Binding-site contacts:
Ligand atom C8A contacts residue NAP1 of chain 1.I at 3.6 Å.
Ligand atom N1 contacts residue NAP1 of chain 1.I at 3.0 Å (h-bond).
Ligand atom N5 contacts residue NAP1 of chain 1.I at 3.3 Å.
Ligand atom N2 contacts residue NAP1 of chain 1.I at 3.3 Å (h-bond).
Ligand atom C8A contacts residue TYR194 of chain 1.A at 3.7 Å (hydrophobic).
Ligand atom C9 contacts residue LEU226 of chain 1.A at 3.7 Å (hydrophobic).
Ligand atom C2 contacts residue PHE113 of chain 1.A at 3.4 Å (hydrophobic).
Ligand atom C2 contacts residue NAP1 of chain 1.I at 3.4 Å.
Ligand atom C7 contacts residue TYR194 of chain 1.A at 3.8 Å (hydrophobic).
Ligand atom N8 contacts residue NAP1 of chain 1.I at 3.3 Å.
Ligand atom N5 contacts residue PHE113 of chain 1.A at 3.8 Å.
Ligand atom C6 contacts residue NAP1 of chain 1.I at 3.3 Å.
Ligand atom C9 contacts residue NAP1 of chain 1.I at 3.4 Å.
Ligand atom C9 contacts residue GLY225 of chain 1.A at 3.8 Å.
Ligand atom C8A contacts residue PHE113 of chain 1.A at 3.6 Å (hydrophobic).
Ligand atom N8 contacts residue TYR194 of chain 1.A at 2.9 Å (h-bond).
Ligand atom CAI contacts residue TYR191 of chain 1.A at 3.8 Å (hydrophobic).
Ligand atom OAA contacts residue MET233 of chain 1.A at 3.4 Å.
Ligand atom N2 contacts residue PHE113 of chain 1.A at 3.5 Å.
Ligand atom C2 contacts residue SER111 of chain 1.A at 3.8 Å.
Ligand atom C4 contacts residue PHE113 of chain 1.A at 3.7 Å (hydrophobic).
Ligand atom N8 contacts residue PHE113 of chain 1.A at 3.7 Å.
Ligand atom CAC contacts residue PHE113 of chain 1.A at 3.7 Å (hydrophobic).
Ligand atom C4A contacts residue PHE113 of chain 1.A at 3.7 Å (hydrophobic).
Ligand atom N3 contacts residue NAP1 of chain 1.I at 2.8 Å (h-bond).
Ligand atom N2 contacts residue SER111 of chain 1.A at 2.7 Å (h-bond).
Ligand atom N3 contacts residue PHE113 of chain 1.A at 3.8 Å.
Ligand atom C7 contacts residue NAP1 of chain 1.I at 3.0 Å.
Ligand atom C7 contacts residue PHE113 of chain 1.A at 3.9 Å (hydrophobic).
Ligand atom C4 contacts residue NAP1 of chain 1.I at 3.5 Å.
Ligand atom CAR contacts residue LEU188 of chain 1.A at 3.7 Å (hydrophobic).
Ligand atom N4 contacts residue ARG17 of chain 1.A at 3.4 Å (salt-bridge).
Ligand atom C4A contacts residue NAP1 of chain 1.I at 3.5 Å.
Ligand atom N1 contacts residue TYR194 of chain 1.A at 3.6 Å.
Ligand atom CAQ contacts residue PHE113 of chain 1.A at 3.8 Å (hydrophobic).
Ligand atom N10 contacts residue LEU226 of chain 1.A at 3.7 Å.
Ligand atom N1 contacts residue PHE113 of chain 1.A at 3.6 Å.
Ligand atom C7 contacts residue ASP181 of chain 1.A at 3.9 Å.
Ligand atom N8 contacts residue ASP181 of chain 1.A at 3.8 Å.
Ligand atom N4 contacts residue NAP1 of chain 1.I at 3.4 Å (h-bond).

Sequence of chain 1.A:
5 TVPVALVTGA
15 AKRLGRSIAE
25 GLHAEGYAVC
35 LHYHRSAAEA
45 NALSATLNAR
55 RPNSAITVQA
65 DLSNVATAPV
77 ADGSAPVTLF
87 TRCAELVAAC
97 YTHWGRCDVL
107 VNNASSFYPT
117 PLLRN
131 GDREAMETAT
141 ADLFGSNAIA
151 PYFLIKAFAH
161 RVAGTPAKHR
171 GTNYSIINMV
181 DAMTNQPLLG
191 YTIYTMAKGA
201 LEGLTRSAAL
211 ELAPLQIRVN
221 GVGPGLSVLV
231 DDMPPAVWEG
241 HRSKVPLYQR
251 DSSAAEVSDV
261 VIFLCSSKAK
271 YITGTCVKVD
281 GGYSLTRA

Sequence of chain 1.D:
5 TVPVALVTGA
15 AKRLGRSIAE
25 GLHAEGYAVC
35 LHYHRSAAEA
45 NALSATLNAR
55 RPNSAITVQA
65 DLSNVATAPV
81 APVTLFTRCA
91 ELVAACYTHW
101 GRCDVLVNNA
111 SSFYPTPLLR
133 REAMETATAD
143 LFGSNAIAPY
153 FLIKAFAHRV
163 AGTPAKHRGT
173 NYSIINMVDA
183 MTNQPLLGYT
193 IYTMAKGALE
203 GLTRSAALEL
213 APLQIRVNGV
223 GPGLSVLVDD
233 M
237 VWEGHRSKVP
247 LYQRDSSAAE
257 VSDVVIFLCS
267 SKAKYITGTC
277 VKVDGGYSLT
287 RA

The small molecule below binds the protein below.
Small molecule (SMILES): COC(=O)C1CCN(C(=O)c2ccc(NCc3cnc4nc(N)nc(N)c4n3)cc2)CC1